Binding-site contacts:
Ligand atom O5 contacts residue LYS211 of chain 1.A at 3.5 Å (salt-bridge).
Ligand atom C7A contacts residue TRP161 of chain 1.A at 4.2 Å (hydrophobic).
Ligand atom O6 contacts residue LYS207 of chain 1.A at 4.3 Å.
Ligand atom C1B contacts residue ARG214 of chain 1.A at 4.0 Å.
Ligand atom O1B contacts residue LEU210 of chain 1.A at 4.0 Å.
Ligand atom O33 contacts residue SER204 of chain 1.A at 4.3 Å.
Ligand atom C5B contacts residue LEU210 of chain 1.A at 4.2 Å (hydrophobic).
Ligand atom O1A contacts residue LEU160 of chain 1.A at 4.0 Å.
Ligand atom C2C contacts residue TRP161 of chain 1.A at 4.3 Å (hydrophobic).
Ligand atom O1 contacts residue LYS207 of chain 1.A at 4.2 Å.
Ligand atom O12 contacts residue LYS211 of chain 1.A at 3.5 Å.
Ligand atom O32 contacts residue LYS207 of chain 1.A at 4.1 Å.
Ligand atom O13 contacts residue TRP161 of chain 1.A at 3.3 Å (h-bond).
Ligand atom C5A contacts residue TRP161 of chain 1.A at 3.4 Å (hydrophobic).
Ligand atom C1A contacts residue TRP161 of chain 1.A at 4.3 Å (hydrophobic).
Ligand atom O1B contacts residue TRP161 of chain 1.A at 3.9 Å.
Ligand atom P5 contacts residue LYS211 of chain 1.A at 3.4 Å.
Ligand atom C5A contacts residue PHE197 of chain 1.A at 4.3 Å (hydrophobic).
Ligand atom O6 contacts residue LYS211 of chain 1.A at 3.2 Å.
Ligand atom C6 contacts residue LYS211 of chain 1.A at 4.3 Å.
Ligand atom C5B contacts residue ARG214 of chain 1.A at 4.2 Å.
Ligand atom C4B contacts residue ARG214 of chain 1.A at 3.8 Å.
Ligand atom O51 contacts residue LYS208 of chain 1.A at 3.2 Å.
Ligand atom O33 contacts residue ARG333 of chain 1.A at 3.6 Å.
Ligand atom C3A contacts residue TRP161 of chain 1.A at 4.3 Å (hydrophobic).
Ligand atom C8A contacts residue LEU200 of chain 1.A at 4.2 Å (hydrophobic).
Ligand atom O53 contacts residue LYS211 of chain 1.A at 2.4 Å (salt-bridge).
Ligand atom C2A contacts residue TRP161 of chain 1.A at 3.9 Å (hydrophobic).
Ligand atom O32 contacts residue SER204 of chain 1.A at 3.3 Å.
Ligand atom C1 contacts residue TRP161 of chain 1.A at 4.3 Å (hydrophobic).
Ligand atom O1 contacts residue TRP161 of chain 1.A at 3.1 Å (h-bond).
Ligand atom O2C contacts residue TRP161 of chain 1.A at 3.4 Å (h-bond).
Ligand atom P1 contacts residue TRP161 of chain 1.A at 3.9 Å.
Ligand atom C2 contacts residue LYS207 of chain 1.A at 4.0 Å.
Ligand atom C1C contacts residue TRP161 of chain 1.A at 4.3 Å (hydrophobic).
Ligand atom C3B contacts residue ARG214 of chain 1.A at 4.0 Å.
Ligand atom O3C contacts residue ARG214 of chain 1.A at 4.0 Å.
Ligand atom C2B contacts residue ARG214 of chain 1.A at 2.9 Å.
Ligand atom O52 contacts residue LYS211 of chain 1.A at 3.9 Å.
Ligand atom C1 contacts residue LYS207 of chain 1.A at 4.0 Å.

Sequence of chain 1.A:
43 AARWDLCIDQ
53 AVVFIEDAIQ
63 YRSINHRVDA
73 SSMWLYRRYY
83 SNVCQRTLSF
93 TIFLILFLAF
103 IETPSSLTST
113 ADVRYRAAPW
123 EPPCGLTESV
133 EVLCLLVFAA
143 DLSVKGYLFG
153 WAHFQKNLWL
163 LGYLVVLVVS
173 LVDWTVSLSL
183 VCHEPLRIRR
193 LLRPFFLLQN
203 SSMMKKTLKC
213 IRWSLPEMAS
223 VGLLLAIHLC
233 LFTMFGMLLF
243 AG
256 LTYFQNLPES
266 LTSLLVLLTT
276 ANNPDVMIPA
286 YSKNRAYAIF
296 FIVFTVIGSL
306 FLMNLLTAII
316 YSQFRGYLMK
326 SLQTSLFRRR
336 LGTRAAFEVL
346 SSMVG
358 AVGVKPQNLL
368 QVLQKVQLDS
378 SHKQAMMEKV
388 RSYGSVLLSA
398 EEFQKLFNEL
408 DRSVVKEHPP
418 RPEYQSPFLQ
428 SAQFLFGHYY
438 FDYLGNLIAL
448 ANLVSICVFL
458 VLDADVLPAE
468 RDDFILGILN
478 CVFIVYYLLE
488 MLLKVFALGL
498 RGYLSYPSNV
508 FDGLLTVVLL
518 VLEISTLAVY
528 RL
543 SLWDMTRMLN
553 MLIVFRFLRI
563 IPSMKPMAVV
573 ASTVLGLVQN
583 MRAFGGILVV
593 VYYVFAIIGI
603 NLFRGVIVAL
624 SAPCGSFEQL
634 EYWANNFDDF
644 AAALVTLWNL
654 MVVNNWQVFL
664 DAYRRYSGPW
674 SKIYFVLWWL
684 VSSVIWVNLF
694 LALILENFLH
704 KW

This small molecule binds to this protein.
Small molecule (SMILES): CCCCCCCC(=O)OC[C@H](COP(=O)(O)OC1[C@H](O)[C@H](OP(=O)(O)O)C(O)[C@H](OP(=O)(O)O)[C@H]1O)OC(=O)CCCCCCC